Binding-site contacts:
Ligand atom O contacts residue LEU2 of chain 1.A at 3.0 Å.
Ligand atom C4 contacts residue PHE5 of chain 1.A at 4.2 Å (hydrophobic).
Ligand atom O contacts residue GLY6 of chain 1.A at 4.2 Å.
Ligand atom C1 contacts residue PHE5 of chain 1.A at 3.6 Å (hydrophobic).
Ligand atom C2 contacts residue GLY29 of chain 1.A at 3.9 Å.
Ligand atom C4 contacts residue HIS47 of chain 1.A at 3.4 Å.
Ligand atom N contacts residue LEU2 of chain 1.A at 4.3 Å.
Ligand atom C contacts residue LEU2 of chain 1.A at 3.9 Å (hydrophobic).
Ligand atom C5 contacts residue PHE5 of chain 1.A at 3.5 Å (hydrophobic).
Ligand atom O4 contacts residue ASP48 of chain 1.A at 3.1 Å (salt-bridge).
Ligand atom O4 contacts residue LYS60 of chain 1.A at 3.3 Å (salt-bridge).
Ligand atom O contacts residue PHE5 of chain 1.A at 3.4 Å.
Ligand atom C2 contacts residue PHE5 of chain 1.A at 4.3 Å (hydrophobic).
Ligand atom O4 contacts residue TYR51 of chain 1.A at 3.6 Å.
Ligand atom C3 contacts residue HIS47 of chain 1.A at 4.1 Å.
Ligand atom C contacts residue ILE9 of chain 1.A at 4.4 Å (hydrophobic).
Ligand atom CM contacts residue ILE18 of chain 1.A at 4.4 Å (hydrophobic).
Ligand atom C3 contacts residue ASP48 of chain 1.A at 4.2 Å.
Ligand atom C3 contacts residue LYS60 of chain 1.A at 4.1 Å.
Ligand atom C6 contacts residue LEU2 of chain 1.A at 3.1 Å (hydrophobic).
Ligand atom C5 contacts residue LEU2 of chain 1.A at 3.8 Å (hydrophobic).
Ligand atom C6 contacts residue PHE5 of chain 1.A at 3.0 Å (hydrophobic).
Ligand atom C1 contacts residue LEU2 of chain 1.A at 4.0 Å (hydrophobic).
Ligand atom C4 contacts residue ASP48 of chain 1.A at 4.1 Å.
Ligand atom C contacts residue PHE5 of chain 1.A at 4.0 Å (hydrophobic).
Ligand atom O4 contacts residue HIS47 of chain 1.A at 3.1 Å (h-bond).
Ligand atom C5 contacts residue LYS60 of chain 1.A at 3.2 Å.
Ligand atom N contacts residue PHE5 of chain 1.A at 4.1 Å.
Ligand atom C4 contacts residue TYR51 of chain 1.A at 4.2 Å (hydrophobic).
Ligand atom C6 contacts residue HIS47 of chain 1.A at 4.2 Å.
Ligand atom C contacts residue ALA17 of chain 1.A at 4.2 Å (hydrophobic).
Ligand atom C3 contacts residue GLY29 of chain 1.A at 4.2 Å.
Ligand atom C5 contacts residue TYR51 of chain 1.A at 3.9 Å (hydrophobic).
Ligand atom C5 contacts residue HIS47 of chain 1.A at 3.3 Å.
Ligand atom CM contacts residue ILE9 of chain 1.A at 4.5 Å (hydrophobic).
Ligand atom C4 contacts residue LYS60 of chain 1.A at 3.3 Å.
Ligand atom CM contacts residue ALA17 of chain 1.A at 3.1 Å (hydrophobic).
Ligand atom C6 contacts residue LYS60 of chain 1.A at 4.0 Å.

Sequence of chain 1.A:
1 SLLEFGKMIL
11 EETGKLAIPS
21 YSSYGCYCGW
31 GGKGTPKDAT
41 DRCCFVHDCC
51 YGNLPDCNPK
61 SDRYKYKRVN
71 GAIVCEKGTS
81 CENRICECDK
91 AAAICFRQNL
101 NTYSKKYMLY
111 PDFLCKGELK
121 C

The protein below binds the small molecule below.
Small molecule (SMILES): CC(=O)Nc1ccc(O)cc1